The protein below binds the small molecule below.
Small molecule (SMILES): O=c1[nH]c(=O)c2nn[nH]c2[nH]1

Sequence of chain 3.A:
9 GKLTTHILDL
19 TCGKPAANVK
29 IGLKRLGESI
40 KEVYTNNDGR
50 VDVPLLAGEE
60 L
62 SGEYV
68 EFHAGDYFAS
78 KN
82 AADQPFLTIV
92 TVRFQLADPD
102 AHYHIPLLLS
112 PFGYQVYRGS

Sequence of chain 1.A:
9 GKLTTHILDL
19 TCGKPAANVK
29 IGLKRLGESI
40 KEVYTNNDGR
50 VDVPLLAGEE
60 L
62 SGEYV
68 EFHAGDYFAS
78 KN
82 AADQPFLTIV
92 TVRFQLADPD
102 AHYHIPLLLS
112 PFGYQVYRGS

Binding-site contacts:
Ligand atom N3 contacts residue PRO107 of chain 3.A at 4.0 Å.
Ligand atom N9 contacts residue TYR118 of chain 1.A at 3.7 Å.
Ligand atom N7 contacts residue AZA1 of chain 3.C at 2.6 Å.
Ligand atom N8 contacts residue HIS14 of chain 1.A at 3.7 Å.
Ligand atom N3 contacts residue HIS14 of chain 3.A at 4.0 Å.
Ligand atom N1 contacts residue ARG49 of chain 1.A at 3.5 Å (salt-bridge).
Ligand atom O6 contacts residue ARG49 of chain 1.A at 2.6 Å (salt-bridge).
Ligand atom O6 contacts residue HIS14 of chain 1.A at 3.0 Å (h-bond).
Ligand atom N9 contacts residue PRO107 of chain 3.A at 3.6 Å.
Ligand atom N8 contacts residue LEU16 of chain 1.A at 3.9 Å.
Ligand atom N7 contacts residue HIS14 of chain 1.A at 2.6 Å (h-bond).
Ligand atom C6 contacts residue AZA1 of chain 3.C at 1.5 Å.
Ligand atom C2 contacts residue HIS105 of chain 3.A at 3.1 Å.
Ligand atom N7 contacts residue TYR118 of chain 1.A at 3.7 Å.
Ligand atom C4 contacts residue HIS105 of chain 3.A at 3.8 Å.
Ligand atom N3 contacts residue AZA1 of chain 3.C at 2.0 Å.
Ligand atom N8 contacts residue TYR118 of chain 3.A at 3.0 Å (h-bond).
Ligand atom N1 contacts residue AZA1 of chain 3.C at 1.1 Å (h-bond).
Ligand atom O2 contacts residue ARG49 of chain 3.A at 2.6 Å (salt-bridge).
Ligand atom C5 contacts residue HIS14 of chain 1.A at 3.2 Å.
Ligand atom N9 contacts residue AZA1 of chain 3.C at 2.9 Å (h-bond).
Ligand atom O2 contacts residue HIS105 of chain 3.A at 3.0 Å (h-bond).
Ligand atom N7 contacts residue LEU16 of chain 1.A at 4.0 Å.
Ligand atom N3 contacts residue SER121 of chain 3.A at 4.0 Å.
Ligand atom C2 contacts residue ARG49 of chain 3.A at 3.6 Å.
Ligand atom C5 contacts residue AZA1 of chain 3.C at 2.2 Å.
Ligand atom C4 contacts residue AZA1 of chain 3.C at 2.2 Å.
Ligand atom N3 contacts residue HIS105 of chain 3.A at 2.6 Å (h-bond).
Ligand atom O2 contacts residue AZA1 of chain 3.C at 1.3 Å (h-bond).
Ligand atom N8 contacts residue AZA1 of chain 3.C at 2.9 Å (h-bond).
Ligand atom C2 contacts residue SER121 of chain 3.A at 4.1 Å.
Ligand atom C4 contacts residue TYR118 of chain 3.A at 3.8 Å (hydrophobic).
Ligand atom O6 contacts residue AZA1 of chain 3.C at 1.3 Å (h-bond).
Ligand atom O6 contacts residue HIS105 of chain 1.A at 3.4 Å (h-bond).
Ligand atom N9 contacts residue TYR118 of chain 3.A at 2.6 Å (h-bond).
Ligand atom N8 contacts residue TYR118 of chain 1.A at 3.0 Å (h-bond).
Ligand atom C5 contacts residue ARG49 of chain 1.A at 4.1 Å.
Ligand atom C2 contacts residue AZA1 of chain 3.C at 1.4 Å.
Ligand atom C6 contacts residue HIS14 of chain 1.A at 3.4 Å.
Ligand atom C6 contacts residue ARG49 of chain 1.A at 3.1 Å.